Binding-site contacts:
Ligand atom O12 contacts residue TYR200 of chain 1.A at 2.5 Å (h-bond).
Ligand atom O72 contacts residue ARG171 of chain 1.A at 3.5 Å (salt-bridge).
Ligand atom C3 contacts residue TYR200 of chain 1.A at 3.8 Å (hydrophobic).
Ligand atom O11 contacts residue THR202 of chain 1.A at 4.4 Å.
Ligand atom O72 contacts residue ASP196 of chain 1.A at 4.1 Å.
Ligand atom C4 contacts residue ALA175 of chain 1.A at 3.8 Å (hydrophobic).
Ligand atom C7 contacts residue 2PE1 of chain 1.D at 4.0 Å.
Ligand atom C4 contacts residue TYR212 of chain 1.A at 4.5 Å (hydrophobic).
Ligand atom O71 contacts residue ARG171 of chain 1.A at 2.8 Å (salt-bridge).
Ligand atom C5 contacts residue SER195 of chain 1.A at 4.0 Å.
Ligand atom O71 contacts residue SER195 of chain 1.A at 4.0 Å.
Ligand atom O11 contacts residue ARG214 of chain 1.A at 3.0 Å (salt-bridge).
Ligand atom O72 contacts residue SER195 of chain 1.A at 2.6 Å (h-bond).
Ligand atom C2 contacts residue TYR200 of chain 1.A at 3.7 Å (hydrophobic).
Ligand atom C1 contacts residue THR202 of chain 1.A at 4.1 Å.
Ligand atom O11 contacts residue ILE172 of chain 1.A at 4.0 Å.
Ligand atom C4 contacts residue TYR204 of chain 1.A at 3.9 Å (hydrophobic).
Ligand atom C2 contacts residue TYR212 of chain 1.A at 3.6 Å (hydrophobic).
Ligand atom O11 contacts residue TYR212 of chain 1.A at 2.7 Å (h-bond).
Ligand atom C1 contacts residue ILE172 of chain 1.A at 3.5 Å (hydrophobic).
Ligand atom C3 contacts residue GLY203 of chain 1.A at 4.4 Å.
Ligand atom C3 contacts residue TYR212 of chain 1.A at 4.0 Å (hydrophobic).
Ligand atom C1 contacts residue TYR212 of chain 1.A at 3.5 Å (hydrophobic).
Ligand atom C5 contacts residue THR202 of chain 1.A at 4.2 Å.
Ligand atom C1 contacts residue ARG214 of chain 1.A at 3.6 Å.
Ligand atom C3 contacts residue THR202 of chain 1.A at 3.8 Å.
Ligand atom O12 contacts residue ILE172 of chain 1.A at 3.3 Å.
Ligand atom C2 contacts residue ALA175 of chain 1.A at 4.2 Å (hydrophobic).
Ligand atom C7 contacts residue SER195 of chain 1.A at 3.4 Å.
Ligand atom C6 contacts residue 2PE1 of chain 1.D at 4.2 Å.
Ligand atom C5 contacts residue TYR200 of chain 1.A at 4.1 Å (hydrophobic).
Ligand atom C6 contacts residue SER195 of chain 1.A at 4.1 Å.
Ligand atom C3 contacts residue TYR204 of chain 1.A at 4.1 Å (hydrophobic).
Ligand atom C7 contacts residue ARG171 of chain 1.A at 3.4 Å.
Ligand atom O12 contacts residue ARG214 of chain 1.A at 2.9 Å (salt-bridge).
Ligand atom C2 contacts residue ILE172 of chain 1.A at 3.9 Å (hydrophobic).
Ligand atom O72 contacts residue 2PE1 of chain 1.D at 3.3 Å (h-bond).
Ligand atom C1 contacts residue TYR200 of chain 1.A at 3.5 Å (hydrophobic).
Ligand atom C2 contacts residue ARG171 of chain 1.A at 4.3 Å.
Ligand atom O12 contacts residue THR202 of chain 1.A at 3.6 Å.

Sequence of chain 1.A:
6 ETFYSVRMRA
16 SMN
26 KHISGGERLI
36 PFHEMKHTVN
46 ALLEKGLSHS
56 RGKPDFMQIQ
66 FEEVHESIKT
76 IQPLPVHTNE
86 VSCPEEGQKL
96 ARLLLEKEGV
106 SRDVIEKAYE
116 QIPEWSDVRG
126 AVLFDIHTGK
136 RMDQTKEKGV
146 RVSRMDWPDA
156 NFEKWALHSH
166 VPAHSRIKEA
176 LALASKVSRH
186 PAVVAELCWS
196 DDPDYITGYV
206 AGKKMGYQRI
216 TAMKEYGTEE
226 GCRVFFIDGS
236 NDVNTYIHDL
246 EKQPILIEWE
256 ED

This protein binds this small molecule.
Small molecule (SMILES): O=C(O)CCCCCC(=O)O